The protein below binds the small molecule below.
Small molecule (SMILES): CSCC[C@H](N)C(=O)N[C@@H](C)C(=O)N[C@@H](CO)C(=O)O

Sequence of chain 1.A:
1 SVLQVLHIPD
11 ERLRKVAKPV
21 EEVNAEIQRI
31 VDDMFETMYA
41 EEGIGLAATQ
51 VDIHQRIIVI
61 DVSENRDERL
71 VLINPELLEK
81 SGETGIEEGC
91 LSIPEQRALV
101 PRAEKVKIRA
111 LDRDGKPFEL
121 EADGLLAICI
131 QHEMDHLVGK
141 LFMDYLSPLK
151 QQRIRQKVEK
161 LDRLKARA

Binding-site contacts:
Ligand atom C contacts residue GLY89 of chain 1.A at 3.7 Å.
Ligand atom CG contacts residue GLY89 of chain 1.A at 3.5 Å.
Ligand atom CB contacts residue HIS132 of chain 1.A at 3.8 Å.
Ligand atom N contacts residue LEU91 of chain 1.A at 3.9 Å.
Ligand atom N contacts residue GLY45 of chain 1.A at 2.8 Å (h-bond).
Ligand atom N contacts residue HIS132 of chain 1.A at 4.1 Å.
Ligand atom CB contacts residue GLU133 of chain 1.A at 3.3 Å.
Ligand atom O contacts residue ILE44 of chain 1.A at 3.0 Å (h-bond).
Ligand atom N contacts residue ZN1 of chain 1.G at 4.0 Å.
Ligand atom CB contacts residue GLY89 of chain 1.A at 4.0 Å.
Ligand atom C contacts residue ARG97 of chain 1.A at 3.4 Å.
Ligand atom CE contacts residue ILE86 of chain 1.A at 3.8 Å (hydrophobic).
Ligand atom CA contacts residue HIS132 of chain 1.A at 3.9 Å.
Ligand atom CA contacts residue GLY89 of chain 1.A at 3.9 Å.
Ligand atom N contacts residue ARG97 of chain 1.A at 4.0 Å.
Ligand atom CB contacts residue ILE44 of chain 1.A at 3.5 Å (hydrophobic).
Ligand atom O contacts residue GLY45 of chain 1.A at 3.5 Å (h-bond).
Ligand atom CB contacts residue LEU91 of chain 1.A at 3.7 Å (hydrophobic).
Ligand atom OXT contacts residue ARG97 of chain 1.A at 3.6 Å (salt-bridge).
Ligand atom O contacts residue ARG97 of chain 1.A at 2.5 Å (salt-bridge).
Ligand atom CA contacts residue GLY89 of chain 1.A at 3.5 Å.
Ligand atom N contacts residue LEU91 of chain 1.A at 3.4 Å.
Ligand atom CA contacts residue LEU91 of chain 1.A at 3.8 Å (hydrophobic).
Ligand atom O contacts residue GLY43 of chain 1.A at 3.2 Å.
Ligand atom N contacts residue GLU133 of chain 1.A at 2.6 Å (salt-bridge).
Ligand atom CB contacts residue ARG97 of chain 1.A at 3.9 Å.
Ligand atom CB contacts residue GLY89 of chain 1.A at 4.0 Å.
Ligand atom C contacts residue ARG97 of chain 1.A at 3.5 Å.
Ligand atom O contacts residue LEU91 of chain 1.A at 3.3 Å.
Ligand atom SD contacts residue CYS129 of chain 1.A at 3.9 Å.
Ligand atom CA contacts residue LEU91 of chain 1.A at 4.0 Å (hydrophobic).
Ligand atom N contacts residue GLY89 of chain 1.A at 3.0 Å (h-bond).
Ligand atom CA contacts residue GLU133 of chain 1.A at 3.5 Å.
Ligand atom CA contacts residue GLY45 of chain 1.A at 4.0 Å.
Ligand atom CE contacts residue LEU125 of chain 1.A at 3.8 Å (hydrophobic).
Ligand atom CA contacts residue ARG97 of chain 1.A at 3.5 Å.
Ligand atom C contacts residue LEU91 of chain 1.A at 3.3 Å (hydrophobic).
Ligand atom O contacts residue GLY89 of chain 1.A at 3.3 Å (h-bond).
Ligand atom O contacts residue ARG97 of chain 1.A at 3.0 Å (salt-bridge).
Ligand atom N contacts residue ILE44 of chain 1.A at 4.0 Å.